Sequence of chain 1.A:
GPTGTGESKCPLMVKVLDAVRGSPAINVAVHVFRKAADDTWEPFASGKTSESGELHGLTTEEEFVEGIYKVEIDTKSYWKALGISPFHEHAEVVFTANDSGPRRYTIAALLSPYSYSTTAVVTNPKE

Sequence of chain 2.A:
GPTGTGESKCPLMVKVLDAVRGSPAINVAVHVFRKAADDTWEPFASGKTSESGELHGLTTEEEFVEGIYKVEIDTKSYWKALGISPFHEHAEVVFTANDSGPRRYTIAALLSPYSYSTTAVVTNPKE

A protein and the small-molecule ligand that binds it are described below.
Small molecule (SMILES): CC1=C(/C=C/C(C)=C\C=C\C(C)=C\C(=O)O)C(C)(C)CCC1

Binding-site contacts:
Ligand atom O1 contacts residue THR106 of chain 2.A at 3.7 Å.
Ligand atom C20 contacts residue LEU17 of chain 1.A at 3.0 Å (hydrophobic).
Ligand atom C13 contacts residue 9CR1 of chain 2.C at 2.7 Å.
Ligand atom O2 contacts residue LYS15 of chain 1.A at 2.8 Å (salt-bridge).
Ligand atom C14 contacts residue VAL121 of chain 2.A at 3.4 Å (hydrophobic).
Ligand atom C16 contacts residue ALA108 of chain 1.A at 3.1 Å (hydrophobic).
Ligand atom C10 contacts residue 9CR1 of chain 2.C at 0.8 Å.
Ligand atom C2 contacts residue 9CR1 of chain 2.C at 1.8 Å.
Ligand atom C9 contacts residue 9CR1 of chain 2.C at 0.4 Å.
Ligand atom C17 contacts residue LEU110 of chain 1.A at 3.1 Å (hydrophobic).
Ligand atom C18 contacts residue 9CR1 of chain 2.C at 0.8 Å.
Ligand atom C3 contacts residue LEU110 of chain 1.A at 3.4 Å (hydrophobic).
Ligand atom C12 contacts residue 9CR1 of chain 2.C at 2.6 Å.
Ligand atom C5 contacts residue 9CR1 of chain 2.C at 1.2 Å.
Ligand atom C19 contacts residue 9CR1 of chain 2.C at 0.8 Å.
Ligand atom C4 contacts residue SER117 of chain 2.A at 3.5 Å.
Ligand atom C17 contacts residue ALA109 of chain 1.A at 3.1 Å (hydrophobic).
Ligand atom C12 contacts residue LYS15 of chain 1.A at 3.6 Å.
Ligand atom C1 contacts residue 9CR1 of chain 2.C at 0.8 Å.
Ligand atom C17 contacts residue 9CR1 of chain 2.C at 1.1 Å.
Ligand atom C3 contacts residue 9CR1 of chain 2.C at 0.8 Å.
Ligand atom C19 contacts residue LEU17 of chain 2.A at 3.1 Å (hydrophobic).
Ligand atom C15 contacts residue VAL121 of chain 2.A at 3.7 Å (hydrophobic).
Ligand atom C11 contacts residue 9CR1 of chain 2.C at 1.9 Å.
Ligand atom C20 contacts residue ALA108 of chain 2.A at 3.7 Å (hydrophobic).
Ligand atom C16 contacts residue THR119 of chain 1.A at 2.9 Å.
Ligand atom C8 contacts residue 9CR1 of chain 2.C at 0.3 Å.
Ligand atom C20 contacts residue VAL121 of chain 2.A at 3.6 Å (hydrophobic).
Ligand atom C20 contacts residue 9CR1 of chain 2.C at 2.2 Å.
Ligand atom C14 contacts residue THR106 of chain 2.A at 3.4 Å.
Ligand atom C18 contacts residue LEU110 of chain 2.A at 3.6 Å (hydrophobic).
Ligand atom C7 contacts residue 9CR1 of chain 2.C at 1.5 Å.
Ligand atom C4 contacts residue LEU110 of chain 2.A at 3.6 Å (hydrophobic).
Ligand atom C4 contacts residue 9CR1 of chain 2.C at 0.8 Å.
Ligand atom C2 contacts residue SER117 of chain 1.A at 2.8 Å.
Ligand atom C6 contacts residue 9CR1 of chain 2.C at 1.3 Å.
Ligand atom C16 contacts residue 9CR1 of chain 2.C at 2.3 Å.
Ligand atom C3 contacts residue SER117 of chain 1.A at 2.8 Å.
Ligand atom O1 contacts residue VAL121 of chain 2.A at 3.4 Å.
Ligand atom C17 contacts residue ALA108 of chain 1.A at 3.7 Å (hydrophobic).